Binding-site contacts:
Ligand atom C7 contacts residue ASN276 of chain 1.D at 3.8 Å.
Ligand atom C8 contacts residue ASN276 of chain 1.D at 4.0 Å.
Ligand atom C4 contacts residue ASN276 of chain 1.D at 4.2 Å.
Ligand atom C5 contacts residue ASN276 of chain 1.D at 3.7 Å.
Ligand atom C3 contacts residue ASN276 of chain 1.D at 3.8 Å.
Ligand atom O7 contacts residue ASN276 of chain 1.D at 4.3 Å.
Ligand atom O6 contacts residue ALA279 of chain 1.D at 4.4 Å.
Ligand atom C2 contacts residue ASN276 of chain 1.D at 2.5 Å.
Ligand atom O5 contacts residue ASN276 of chain 1.D at 2.4 Å (h-bond).
Ligand atom N2 contacts residue ASN276 of chain 1.D at 2.9 Å (h-bond).
Ligand atom C5 contacts residue ALA279 of chain 1.D at 4.5 Å (hydrophobic).
Ligand atom C1 contacts residue ASN276 of chain 1.D at 1.4 Å.
Ligand atom C1 contacts residue ALA279 of chain 1.D at 3.8 Å (hydrophobic).
Ligand atom O5 contacts residue ALA279 of chain 1.D at 3.5 Å.

This small molecule binds to this protein.
Small molecule (SMILES): CC(=O)N[C@@H]1[C@@H](O)[C@H](O)[C@@H](CO)O[C@H]1O

Sequence of chain 1.D:
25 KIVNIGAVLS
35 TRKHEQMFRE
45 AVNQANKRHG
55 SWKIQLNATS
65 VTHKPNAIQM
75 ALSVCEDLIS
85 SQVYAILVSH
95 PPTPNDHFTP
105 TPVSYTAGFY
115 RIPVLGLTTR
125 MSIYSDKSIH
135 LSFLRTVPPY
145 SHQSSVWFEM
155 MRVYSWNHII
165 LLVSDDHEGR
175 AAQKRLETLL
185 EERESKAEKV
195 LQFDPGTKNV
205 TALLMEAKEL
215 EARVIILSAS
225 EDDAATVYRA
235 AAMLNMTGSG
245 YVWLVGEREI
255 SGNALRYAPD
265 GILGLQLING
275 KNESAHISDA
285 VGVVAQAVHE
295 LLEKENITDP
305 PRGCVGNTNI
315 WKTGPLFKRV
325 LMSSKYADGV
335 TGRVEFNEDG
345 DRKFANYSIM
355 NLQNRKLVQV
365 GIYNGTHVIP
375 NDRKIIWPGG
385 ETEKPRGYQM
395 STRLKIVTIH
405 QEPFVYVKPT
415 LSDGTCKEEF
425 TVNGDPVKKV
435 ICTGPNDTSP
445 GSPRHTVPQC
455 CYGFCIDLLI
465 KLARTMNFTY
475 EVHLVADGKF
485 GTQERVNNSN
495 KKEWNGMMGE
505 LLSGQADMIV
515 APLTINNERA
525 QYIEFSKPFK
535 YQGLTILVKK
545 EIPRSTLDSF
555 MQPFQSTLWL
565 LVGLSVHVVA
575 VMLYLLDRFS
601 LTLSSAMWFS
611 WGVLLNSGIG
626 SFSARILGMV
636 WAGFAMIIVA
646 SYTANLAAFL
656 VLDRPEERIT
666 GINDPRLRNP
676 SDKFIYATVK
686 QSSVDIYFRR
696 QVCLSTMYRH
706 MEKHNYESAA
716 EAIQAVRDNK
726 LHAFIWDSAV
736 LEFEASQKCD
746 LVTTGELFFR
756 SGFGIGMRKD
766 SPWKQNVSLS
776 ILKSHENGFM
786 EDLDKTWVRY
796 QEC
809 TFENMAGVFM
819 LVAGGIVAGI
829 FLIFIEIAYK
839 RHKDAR